Sequence of chain 1.B:
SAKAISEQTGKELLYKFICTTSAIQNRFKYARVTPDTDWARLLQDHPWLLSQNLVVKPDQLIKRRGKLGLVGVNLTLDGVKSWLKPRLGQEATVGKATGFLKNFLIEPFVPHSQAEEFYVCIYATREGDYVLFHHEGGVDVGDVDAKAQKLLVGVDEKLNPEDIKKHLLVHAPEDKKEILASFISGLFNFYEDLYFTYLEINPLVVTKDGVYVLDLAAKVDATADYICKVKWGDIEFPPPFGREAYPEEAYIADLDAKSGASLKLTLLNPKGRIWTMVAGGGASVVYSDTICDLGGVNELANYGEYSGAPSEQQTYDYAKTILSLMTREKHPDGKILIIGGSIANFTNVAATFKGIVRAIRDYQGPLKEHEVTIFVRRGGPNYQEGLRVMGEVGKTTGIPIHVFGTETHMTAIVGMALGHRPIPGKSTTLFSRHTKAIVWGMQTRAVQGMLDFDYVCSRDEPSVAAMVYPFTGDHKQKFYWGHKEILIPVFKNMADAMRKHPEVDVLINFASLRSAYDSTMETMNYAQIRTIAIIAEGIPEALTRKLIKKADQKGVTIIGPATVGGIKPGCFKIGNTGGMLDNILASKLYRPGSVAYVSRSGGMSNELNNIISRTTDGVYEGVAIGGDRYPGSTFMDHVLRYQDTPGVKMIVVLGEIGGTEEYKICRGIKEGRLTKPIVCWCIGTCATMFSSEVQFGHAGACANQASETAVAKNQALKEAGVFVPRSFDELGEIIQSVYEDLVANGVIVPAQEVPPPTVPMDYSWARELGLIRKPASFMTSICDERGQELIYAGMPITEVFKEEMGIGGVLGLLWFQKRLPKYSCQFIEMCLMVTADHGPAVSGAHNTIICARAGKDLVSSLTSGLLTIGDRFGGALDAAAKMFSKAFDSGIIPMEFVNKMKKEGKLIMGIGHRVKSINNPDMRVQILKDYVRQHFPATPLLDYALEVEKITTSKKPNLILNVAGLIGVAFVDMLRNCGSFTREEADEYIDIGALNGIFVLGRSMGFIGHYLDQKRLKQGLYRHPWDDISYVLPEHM

Binding-site contacts:
Ligand atom C11 contacts residue LEU1021 of chain 1.D at 3.3 Å (hydrophobic).
Ligand atom O12 contacts residue ARG576 of chain 1.B at 2.6 Å (salt-bridge).
Ligand atom O10 contacts residue SER577 of chain 1.B at 3.3 Å (h-bond).
Ligand atom O11 contacts residue LYS1017 of chain 1.D at 3.2 Å (salt-bridge).
Ligand atom N3 contacts residue ILE970 of chain 1.D at 3.2 Å (h-bond).
Ligand atom O11 contacts residue LYS964 of chain 1.D at 3.1 Å (salt-bridge).
Ligand atom O18 contacts residue ASN346 of chain 1.B at 3.0 Å (h-bond).
Ligand atom O12 contacts residue SER574 of chain 1.B at 2.3 Å (h-bond).
Ligand atom O17 contacts residue ARG379 of chain 1.B at 3.5 Å (salt-bridge).
Ligand atom O11 contacts residue ARG576 of chain 1.B at 3.5 Å (salt-bridge).
Ligand atom N contacts residue LEU1021 of chain 1.D at 3.4 Å.
Ligand atom O8 contacts residue PHE533 of chain 1.B at 3.5 Å.
Ligand atom O19 contacts residue ASN346 of chain 1.B at 2.6 Å (h-bond).
Ligand atom O14 contacts residue GLU599 of chain 1.B at 3.2 Å (salt-bridge).
Ligand atom C10 contacts residue LEU969 of chain 1.D at 3.4 Å (hydrophobic).
Ligand atom C24 contacts residue PO41 of chain 1.O at 3.2 Å.
Ligand atom C2 contacts residue GLN505 of chain 1.B at 3.5 Å.
Ligand atom C19 contacts residue GLU599 of chain 1.B at 3.1 Å.
Ligand atom C26 contacts residue ASN346 of chain 1.B at 3.2 Å.
Ligand atom P2 contacts residue SER574 of chain 1.B at 3.4 Å.
Ligand atom C3 contacts residue PHE572 of chain 1.B at 3.4 Å (hydrophobic).
Ligand atom O20 contacts residue THR348 of chain 1.B at 2.9 Å (h-bond).
Ligand atom C20 contacts residue ALA624 of chain 1.B at 3.2 Å (hydrophobic).
Ligand atom O16 contacts residue THR348 of chain 1.B at 2.9 Å (h-bond).
Ligand atom C17 contacts residue ILE597 of chain 1.B at 3.2 Å (hydrophobic).
Ligand atom N4 contacts residue ILE973 of chain 1.D at 2.7 Å (h-bond).
Ligand atom O16 contacts residue ALA280 of chain 1.B at 3.5 Å.
Ligand atom O19 contacts residue ALA345 of chain 1.B at 3.3 Å.
Ligand atom O10 contacts residue SER574 of chain 1.B at 3.4 Å (h-bond).
Ligand atom O18 contacts residue PHE347 of chain 1.B at 3.2 Å (h-bond).
Ligand atom C10 contacts residue LEU1021 of chain 1.D at 3.5 Å (hydrophobic).
Ligand atom O16 contacts residue ARG379 of chain 1.B at 3.2 Å (salt-bridge).
Ligand atom O18 contacts residue ALA345 of chain 1.B at 3.5 Å.
Ligand atom C19 contacts residue ALA624 of chain 1.B at 3.4 Å (hydrophobic).
Ligand atom N4 contacts residue ACO1 of chain 1.V at 3.3 Å.
Ligand atom O18 contacts residue THR348 of chain 1.B at 2.9 Å (h-bond).
Ligand atom S contacts residue VAL626 of chain 1.B at 3.5 Å (h-bond).
Ligand atom N1 contacts residue LEU1021 of chain 1.D at 3.3 Å.
Ligand atom O7 contacts residue LEU1021 of chain 1.D at 3.3 Å.
Ligand atom O17 contacts residue ALA280 of chain 1.B at 3.2 Å (h-bond).

This protein binds this small molecule.
Small molecule (SMILES): CC(C)(COP(=O)(O)OP(=O)(O)OC[C@H]1O[C@@H](n2cnc3c(N)ncnc32)[C@H](O)[C@@H]1OP(=O)(O)O)[C@@H](O)C(=O)NCCC(=O)NCCSC(=O)C[C@@](O)(CC(=O)O)C(=O)O

Sequence of chain 1.D:
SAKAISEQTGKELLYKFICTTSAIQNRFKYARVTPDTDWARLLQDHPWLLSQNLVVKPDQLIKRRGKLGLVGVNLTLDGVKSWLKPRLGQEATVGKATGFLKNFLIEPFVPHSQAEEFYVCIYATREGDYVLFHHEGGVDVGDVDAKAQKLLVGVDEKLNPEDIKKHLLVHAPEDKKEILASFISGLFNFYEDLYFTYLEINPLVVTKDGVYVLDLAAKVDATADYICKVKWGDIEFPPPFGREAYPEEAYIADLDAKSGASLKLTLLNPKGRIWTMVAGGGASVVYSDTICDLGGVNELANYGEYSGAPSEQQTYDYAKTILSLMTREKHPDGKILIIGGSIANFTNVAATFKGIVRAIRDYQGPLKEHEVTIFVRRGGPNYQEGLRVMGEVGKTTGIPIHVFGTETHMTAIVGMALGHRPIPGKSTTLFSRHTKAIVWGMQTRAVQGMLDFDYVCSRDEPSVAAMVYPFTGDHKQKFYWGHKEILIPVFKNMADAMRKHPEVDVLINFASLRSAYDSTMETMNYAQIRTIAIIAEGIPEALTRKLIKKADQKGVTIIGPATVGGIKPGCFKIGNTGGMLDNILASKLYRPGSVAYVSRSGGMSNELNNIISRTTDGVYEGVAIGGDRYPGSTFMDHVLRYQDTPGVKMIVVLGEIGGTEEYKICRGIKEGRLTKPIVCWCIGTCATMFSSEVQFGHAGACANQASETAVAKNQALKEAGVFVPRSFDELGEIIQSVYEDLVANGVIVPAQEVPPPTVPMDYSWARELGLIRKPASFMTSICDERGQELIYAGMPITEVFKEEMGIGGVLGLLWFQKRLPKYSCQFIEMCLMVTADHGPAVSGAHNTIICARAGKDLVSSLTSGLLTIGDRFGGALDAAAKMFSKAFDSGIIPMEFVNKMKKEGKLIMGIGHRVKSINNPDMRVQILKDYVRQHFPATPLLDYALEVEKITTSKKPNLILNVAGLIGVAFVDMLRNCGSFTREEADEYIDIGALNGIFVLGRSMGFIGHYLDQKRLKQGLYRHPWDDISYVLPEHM